Sequence of chain 1.D:
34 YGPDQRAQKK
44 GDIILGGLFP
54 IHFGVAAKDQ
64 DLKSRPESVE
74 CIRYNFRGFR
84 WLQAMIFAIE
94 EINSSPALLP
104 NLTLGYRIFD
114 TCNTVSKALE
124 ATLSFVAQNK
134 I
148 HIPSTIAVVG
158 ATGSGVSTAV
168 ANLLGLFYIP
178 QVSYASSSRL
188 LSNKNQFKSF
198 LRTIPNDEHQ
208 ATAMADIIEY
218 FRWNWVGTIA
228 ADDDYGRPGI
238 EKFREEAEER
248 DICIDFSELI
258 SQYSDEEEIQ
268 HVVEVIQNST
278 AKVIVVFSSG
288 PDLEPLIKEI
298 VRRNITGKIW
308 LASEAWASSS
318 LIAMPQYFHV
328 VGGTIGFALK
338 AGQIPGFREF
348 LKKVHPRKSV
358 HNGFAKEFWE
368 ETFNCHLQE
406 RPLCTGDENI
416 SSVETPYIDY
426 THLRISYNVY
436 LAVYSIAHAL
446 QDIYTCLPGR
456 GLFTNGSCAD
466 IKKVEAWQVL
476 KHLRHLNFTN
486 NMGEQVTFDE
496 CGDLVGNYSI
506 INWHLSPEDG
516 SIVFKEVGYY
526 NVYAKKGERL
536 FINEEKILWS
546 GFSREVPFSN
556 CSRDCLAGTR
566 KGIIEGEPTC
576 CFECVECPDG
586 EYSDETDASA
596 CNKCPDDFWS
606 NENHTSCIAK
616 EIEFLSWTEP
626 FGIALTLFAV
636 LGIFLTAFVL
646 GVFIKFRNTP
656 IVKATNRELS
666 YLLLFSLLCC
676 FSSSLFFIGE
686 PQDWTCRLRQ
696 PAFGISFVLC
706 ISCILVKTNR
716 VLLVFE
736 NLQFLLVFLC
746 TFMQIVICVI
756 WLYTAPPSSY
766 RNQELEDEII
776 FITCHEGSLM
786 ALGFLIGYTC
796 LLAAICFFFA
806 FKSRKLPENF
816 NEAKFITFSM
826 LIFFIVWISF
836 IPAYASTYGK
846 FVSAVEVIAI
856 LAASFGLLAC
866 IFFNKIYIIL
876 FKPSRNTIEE

Binding-site contacts:
Ligand atom CB contacts residue PHE698 of chain 1.D at 3.7 Å (hydrophobic).
Ligand atom CB contacts residue GLN695 of chain 1.D at 3.7 Å.
Ligand atom C15 contacts residue GLN695 of chain 1.D at 3.9 Å.
Ligand atom C15 contacts residue PHE698 of chain 1.D at 3.5 Å (hydrophobic).
Ligand atom C4 contacts residue GLU851 of chain 1.D at 3.3 Å.
Ligand atom CE1 contacts residue ILE791 of chain 1.D at 3.8 Å (hydrophobic).
Ligand atom C11 contacts residue TYR839 of chain 1.D at 3.6 Å (hydrophobic).
Ligand atom N contacts residue GLN695 of chain 1.D at 2.6 Å (h-bond).
Ligand atom CZ contacts residue THR794 of chain 1.D at 3.6 Å.
Ligand atom CB contacts residue ILE791 of chain 1.D at 4.0 Å (hydrophobic).
Ligand atom C10 contacts residue TYR839 of chain 1.D at 3.4 Å (hydrophobic).
Ligand atom C3 contacts residue GLU851 of chain 1.D at 3.3 Å.
Ligand atom C16 contacts residue GLY699 of chain 1.D at 4.0 Å.
Ligand atom CD1 contacts residue ILE791 of chain 1.D at 3.4 Å (hydrophobic).
Ligand atom C4 contacts residue GLN695 of chain 1.D at 3.7 Å.
Ligand atom C3 contacts residue PHE835 of chain 1.D at 4.1 Å (hydrophobic).
Ligand atom C1 contacts residue PHE698 of chain 1.D at 4.1 Å (hydrophobic).
Ligand atom C16 contacts residue ILE791 of chain 1.D at 4.0 Å (hydrophobic).
Ligand atom CD1 contacts residue PHE698 of chain 1.D at 3.5 Å (hydrophobic).
Ligand atom C14 contacts residue GLN695 of chain 1.D at 3.2 Å.
Ligand atom C16 contacts residue PHE698 of chain 1.D at 3.7 Å (hydrophobic).
Ligand atom C1 contacts residue GLN695 of chain 1.D at 3.5 Å.
Ligand atom CE1 contacts residue PHE698 of chain 1.D at 4.1 Å (hydrophobic).
Ligand atom C3 contacts residue GLN695 of chain 1.D at 3.5 Å.
Ligand atom C15 contacts residue LEU790 of chain 1.D at 3.9 Å (hydrophobic).
Ligand atom CE1 contacts residue THR794 of chain 1.D at 3.1 Å.
Ligand atom F2 contacts residue LEU784 of chain 1.D at 3.4 Å.
Ligand atom CD2 contacts residue TRP832 of chain 1.D at 3.5 Å (hydrophobic).
Ligand atom CZ contacts residue ILE791 of chain 1.D at 4.0 Å (hydrophobic).
Ligand atom C7 contacts residue LEU787 of chain 1.D at 3.8 Å (hydrophobic).
Ligand atom CD2 contacts residue PHE698 of chain 1.D at 4.1 Å (hydrophobic).
Ligand atom C6 contacts residue LEU787 of chain 1.D at 3.9 Å (hydrophobic).
Ligand atom CG contacts residue ILE791 of chain 1.D at 3.5 Å (hydrophobic).
Ligand atom CE2 contacts residue TRP832 of chain 1.D at 3.7 Å (hydrophobic).
Ligand atom CE2 contacts residue ILE791 of chain 1.D at 4.1 Å (hydrophobic).
Ligand atom CD2 contacts residue ILE791 of chain 1.D at 3.8 Å (hydrophobic).
Ligand atom C15 contacts residue GLY699 of chain 1.D at 3.9 Å.
Ligand atom CG contacts residue PHE698 of chain 1.D at 3.5 Å (hydrophobic).
Ligand atom C14 contacts residue PHE698 of chain 1.D at 3.5 Å (hydrophobic).
Ligand atom CA contacts residue GLN695 of chain 1.D at 3.4 Å.

The protein below binds the small molecule below.
Small molecule (SMILES): C[C@@H](NCCCc1cccc(C(F)(F)F)c1)c1cccc2ccccc12